Sequence of chain 1.D:
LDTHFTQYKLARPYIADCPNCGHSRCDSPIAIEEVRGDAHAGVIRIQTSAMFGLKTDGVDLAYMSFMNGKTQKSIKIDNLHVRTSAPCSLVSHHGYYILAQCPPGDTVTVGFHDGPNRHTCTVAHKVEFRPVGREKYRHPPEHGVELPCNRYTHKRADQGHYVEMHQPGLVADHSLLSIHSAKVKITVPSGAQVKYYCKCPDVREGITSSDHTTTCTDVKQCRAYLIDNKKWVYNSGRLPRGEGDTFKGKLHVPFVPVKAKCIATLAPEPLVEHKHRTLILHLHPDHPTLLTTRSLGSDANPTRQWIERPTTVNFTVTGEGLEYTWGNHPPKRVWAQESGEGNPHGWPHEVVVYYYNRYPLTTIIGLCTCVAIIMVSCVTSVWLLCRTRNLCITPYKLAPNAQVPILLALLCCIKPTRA

This protein binds this small molecule.
Small molecule (SMILES): O=C(O)[C@@H]1O[C@H](O[C@H]2[C@@H](OS(=O)(=O)O)O[C@@H](O)[C@H](NS(=O)(=O)O)[C@H]2O)[C@@H](OS(=O)(=O)O)[C@H](O)[C@@H]1O

Binding-site contacts:
Ligand atom O6A contacts residue HIS94 of chain 1.D at 3.2 Å (h-bond).
Ligand atom C6 contacts residue SER93 of chain 1.D at 4.0 Å.
Ligand atom C3 contacts residue LYS156 of chain 1.D at 4.0 Å.
Ligand atom O6A contacts residue SER93 of chain 1.D at 3.2 Å.
Ligand atom O6B contacts residue LEU62 of chain 1.D at 4.0 Å.
Ligand atom OBI contacts residue LYS156 of chain 1.D at 4.0 Å.
Ligand atom SAG contacts residue ARG157 of chain 1.D at 3.6 Å (salt-bridge).
Ligand atom C6 contacts residue HIS94 of chain 1.D at 3.9 Å.
Ligand atom O3 contacts residue LYS156 of chain 1.D at 3.0 Å.
Ligand atom C2 contacts residue ALA158 of chain 1.D at 3.7 Å (hydrophobic).
Ligand atom O3 contacts residue ARG157 of chain 1.D at 3.3 Å (salt-bridge).
Ligand atom OAH contacts residue ARG157 of chain 1.D at 3.1 Å (salt-bridge).
Ligand atom C4 contacts residue LYS156 of chain 1.D at 4.0 Å.
Ligand atom OAH contacts residue ASP3 of chain 1.D at 4.0 Å.
Ligand atom OAF contacts residue ALA158 of chain 1.D at 3.3 Å.
Ligand atom O5 contacts residue HIS155 of chain 1.D at 3.6 Å.
Ligand atom OAH contacts residue LEU2 of chain 1.D at 2.8 Å (h-bond).
Ligand atom C3 contacts residue ALA158 of chain 1.D at 4.0 Å (hydrophobic).
Ligand atom SAG contacts residue THR4 of chain 1.D at 3.9 Å.
Ligand atom C3 contacts residue ARG157 of chain 1.D at 3.7 Å.
Ligand atom O5B contacts residue LYS156 of chain 1.D at 3.3 Å.
Ligand atom O4 contacts residue SER93 of chain 1.D at 3.0 Å (h-bond).
Ligand atom OAF contacts residue THR4 of chain 1.D at 2.9 Å (h-bond).
Ligand atom O5 contacts residue LYS156 of chain 1.D at 3.4 Å.
Ligand atom O6B contacts residue ARG157 of chain 1.D at 3.3 Å (salt-bridge).
Ligand atom O4 contacts residue HIS155 of chain 1.D at 3.5 Å (h-bond).
Ligand atom OAH contacts residue THR4 of chain 1.D at 3.7 Å.
Ligand atom O6A contacts residue LEU62 of chain 1.D at 3.4 Å.
Ligand atom O6A contacts residue HIS155 of chain 1.D at 3.8 Å.
Ligand atom O6B contacts residue HIS94 of chain 1.D at 4.0 Å.
Ligand atom OAF contacts residue ARG157 of chain 1.D at 2.8 Å (salt-bridge).
Ligand atom O6B contacts residue LYS156 of chain 1.D at 3.3 Å.
Ligand atom C5 contacts residue HIS155 of chain 1.D at 4.0 Å.
Ligand atom O4 contacts residue LYS156 of chain 1.D at 3.5 Å.
Ligand atom C5 contacts residue LEU62 of chain 1.D at 3.8 Å (hydrophobic).
Ligand atom O3 contacts residue ALA158 of chain 1.D at 3.0 Å (h-bond).
Ligand atom O6B contacts residue HIS155 of chain 1.D at 3.3 Å (h-bond).
Ligand atom C6 contacts residue HIS155 of chain 1.D at 3.4 Å.
Ligand atom O5 contacts residue ARG157 of chain 1.D at 3.8 Å.
Ligand atom C6 contacts residue LEU62 of chain 1.D at 3.5 Å (hydrophobic).